A protein and the small-molecule ligand that binds it are described below.
Small molecule (SMILES): OC[C@H]1O[C@H](O)[C@@H](O)[C@@H](O)[C@@H]1O

Sequence of chain 1.C:
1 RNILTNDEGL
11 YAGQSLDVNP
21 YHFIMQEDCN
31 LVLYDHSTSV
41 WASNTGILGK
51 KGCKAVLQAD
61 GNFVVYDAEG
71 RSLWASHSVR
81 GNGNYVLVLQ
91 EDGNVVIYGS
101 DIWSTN

Binding-site contacts:
Ligand atom C6 contacts residue SER39 of chain 1.C at 3.0 Å.
Ligand atom O2 contacts residue ASN30 of chain 1.C at 2.8 Å (h-bond).
Ligand atom C2 contacts residue ASN30 of chain 1.C at 3.9 Å.
Ligand atom C4 contacts residue TYR34 of chain 1.C at 3.6 Å (hydrophobic).
Ligand atom O2 contacts residue ASP28 of chain 1.C at 3.5 Å (salt-bridge).
Ligand atom C5 contacts residue SER39 of chain 1.C at 4.5 Å.
Ligand atom C1 contacts residue ASN30 of chain 1.C at 4.0 Å.
Ligand atom C6 contacts residue VAL32 of chain 1.C at 4.2 Å (hydrophobic).
Ligand atom O2 contacts residue GLN26 of chain 1.C at 2.9 Å (h-bond).
Ligand atom O4 contacts residue TYR34 of chain 1.C at 3.1 Å (h-bond).
Ligand atom O6 contacts residue SER39 of chain 1.C at 3.2 Å (h-bond).
Ligand atom O3 contacts residue GLN26 of chain 1.C at 3.2 Å (h-bond).
Ligand atom O3 contacts residue TYR34 of chain 1.C at 3.8 Å.
Ligand atom C3 contacts residue GLN26 of chain 1.C at 3.9 Å.
Ligand atom C3 contacts residue TYR34 of chain 1.C at 4.4 Å (hydrophobic).
Ligand atom C2 contacts residue GLN26 of chain 1.C at 4.0 Å.
Ligand atom C4 contacts residue GLN26 of chain 1.C at 4.1 Å.
Ligand atom O6 contacts residue ALA42 of chain 1.C at 4.1 Å.
Ligand atom C2 contacts residue ASP28 of chain 1.C at 4.3 Å.
Ligand atom O5 contacts residue ASN30 of chain 1.C at 3.6 Å.
Ligand atom C4 contacts residue ASN30 of chain 1.C at 4.5 Å.